Binding-site contacts:
Ligand atom C7 contacts residue MET118 of chain 54.A at 4.0 Å (hydrophobic).
Ligand atom C8 contacts residue ASN67 of chain 54.A at 4.0 Å.
Ligand atom O7 contacts residue MET118 of chain 54.A at 3.5 Å.
Ligand atom C8 contacts residue PHE90 of chain 54.A at 4.0 Å (hydrophobic).
Ligand atom N2 contacts residue ASN67 of chain 54.A at 2.9 Å (h-bond).
Ligand atom C1 contacts residue ASN67 of chain 54.A at 1.4 Å.
Ligand atom O7 contacts residue ASN67 of chain 54.A at 3.0 Å (h-bond).
Ligand atom C4 contacts residue ASN67 of chain 54.A at 4.2 Å.
Ligand atom C2 contacts residue ASN67 of chain 54.A at 2.5 Å.
Ligand atom C8 contacts residue MET118 of chain 54.A at 3.8 Å (hydrophobic).
Ligand atom C7 contacts residue ASN67 of chain 54.A at 3.2 Å.
Ligand atom C3 contacts residue ASN67 of chain 54.A at 3.8 Å.
Ligand atom C5 contacts residue ASN67 of chain 54.A at 3.7 Å.
Ligand atom O5 contacts residue ASN67 of chain 54.A at 2.4 Å (h-bond).

Sequence of chain 54.A:
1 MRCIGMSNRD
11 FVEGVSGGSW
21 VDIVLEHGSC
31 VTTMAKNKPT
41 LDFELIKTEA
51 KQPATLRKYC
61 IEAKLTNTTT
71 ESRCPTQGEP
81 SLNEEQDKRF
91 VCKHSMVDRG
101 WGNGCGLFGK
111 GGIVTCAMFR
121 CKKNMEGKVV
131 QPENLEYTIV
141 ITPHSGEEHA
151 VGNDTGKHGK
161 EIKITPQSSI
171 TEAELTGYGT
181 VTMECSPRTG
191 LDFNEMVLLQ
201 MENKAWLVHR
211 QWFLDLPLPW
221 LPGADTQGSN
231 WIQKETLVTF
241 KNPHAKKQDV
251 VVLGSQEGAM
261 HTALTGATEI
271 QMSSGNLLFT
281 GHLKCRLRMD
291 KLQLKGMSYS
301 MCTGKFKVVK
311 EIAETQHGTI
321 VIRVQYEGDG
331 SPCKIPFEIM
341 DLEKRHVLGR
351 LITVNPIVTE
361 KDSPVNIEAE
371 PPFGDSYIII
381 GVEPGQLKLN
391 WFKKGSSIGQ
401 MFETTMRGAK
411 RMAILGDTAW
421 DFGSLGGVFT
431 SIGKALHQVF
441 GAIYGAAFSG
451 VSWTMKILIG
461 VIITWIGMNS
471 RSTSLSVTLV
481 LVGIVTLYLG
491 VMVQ

This protein binds this small molecule.
Small molecule (SMILES): CC(=O)N[C@@H]1[C@@H](O)[C@H](O)[C@@H](CO)O[C@H]1O